Binding-site contacts:
Ligand atom C3 contacts residue LYS41 of chain 1.B at 4.0 Å.
Ligand atom N1 contacts residue PHE120 of chain 1.B at 3.4 Å (h-bond).
Ligand atom N1 contacts residue HIS119 of chain 1.B at 2.9 Å (h-bond).
Ligand atom C4 contacts residue LYS41 of chain 1.B at 3.9 Å.
Ligand atom C5 contacts residue LYS41 of chain 1.B at 3.7 Å.
Ligand atom C6 contacts residue PHE120 of chain 1.B at 4.3 Å (hydrophobic).
Ligand atom PT contacts residue PHE120 of chain 1.B at 4.4 Å.
Ligand atom C1 contacts residue PHE120 of chain 1.B at 4.3 Å (hydrophobic).
Ligand atom C1 contacts residue LYS41 of chain 1.B at 4.4 Å.
Ligand atom C3 contacts residue GLN11 of chain 1.B at 4.3 Å.
Ligand atom N2 contacts residue HIS119 of chain 1.B at 4.3 Å.
Ligand atom PT contacts residue HIS119 of chain 1.B at 2.2 Å.
Ligand atom C6 contacts residue LYS41 of chain 1.B at 4.3 Å.
Ligand atom N2 contacts residue GLN11 of chain 1.B at 4.2 Å.
Ligand atom C1 contacts residue HIS119 of chain 1.B at 4.2 Å.
Ligand atom PT contacts residue VAL118 of chain 1.B at 4.4 Å.

This protein binds this small molecule.
Small molecule (SMILES): C1CC[C@H]2N->[Pt+2]<-N[C@@H]2C1

Sequence of chain 1.B:
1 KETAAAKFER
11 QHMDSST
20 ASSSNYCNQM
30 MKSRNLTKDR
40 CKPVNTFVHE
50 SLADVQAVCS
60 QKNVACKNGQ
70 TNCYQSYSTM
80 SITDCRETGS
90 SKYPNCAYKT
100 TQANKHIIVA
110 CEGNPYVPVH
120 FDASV